Sequence of chain 1.A:
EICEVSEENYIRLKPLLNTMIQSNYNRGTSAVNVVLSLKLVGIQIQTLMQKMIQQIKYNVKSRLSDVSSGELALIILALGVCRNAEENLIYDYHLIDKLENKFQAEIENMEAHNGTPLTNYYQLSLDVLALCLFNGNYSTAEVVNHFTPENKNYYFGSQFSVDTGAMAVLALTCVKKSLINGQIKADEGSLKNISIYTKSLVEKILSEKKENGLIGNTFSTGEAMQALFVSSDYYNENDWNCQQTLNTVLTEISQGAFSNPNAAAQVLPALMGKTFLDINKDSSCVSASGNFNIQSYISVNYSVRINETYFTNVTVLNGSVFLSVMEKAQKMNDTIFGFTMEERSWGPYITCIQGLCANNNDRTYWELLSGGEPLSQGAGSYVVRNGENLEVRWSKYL

The protein below binds the small molecule below.
Small molecule (SMILES): CC(=O)N[C@@H]1[C@@H](O)[C@H](O)[C@@H](CO)O[C@H]1O

Binding-site contacts:
Ligand atom C7 contacts residue ASN369 of chain 1.A at 3.2 Å.
Ligand atom C5 contacts residue ILE372 of chain 1.A at 4.4 Å (hydrophobic).
Ligand atom C8 contacts residue THR371 of chain 1.A at 3.3 Å.
Ligand atom O5 contacts residue ASN369 of chain 1.A at 2.4 Å (h-bond).
Ligand atom C2 contacts residue ASN369 of chain 1.A at 2.2 Å.
Ligand atom O7 contacts residue THR371 of chain 1.A at 2.8 Å (h-bond).
Ligand atom C4 contacts residue ASN369 of chain 1.A at 4.1 Å.
Ligand atom C8 contacts residue ASP370 of chain 1.A at 4.3 Å.
Ligand atom O7 contacts residue ASN369 of chain 1.A at 3.9 Å.
Ligand atom O5 contacts residue ILE372 of chain 1.A at 3.9 Å.
Ligand atom C7 contacts residue THR371 of chain 1.A at 3.4 Å.
Ligand atom C8 contacts residue ASN369 of chain 1.A at 3.6 Å.
Ligand atom C1 contacts residue ASN369 of chain 1.A at 1.4 Å.
Ligand atom C5 contacts residue ASN369 of chain 1.A at 3.6 Å.
Ligand atom N2 contacts residue ASN369 of chain 1.A at 2.7 Å (h-bond).
Ligand atom C3 contacts residue ASN369 of chain 1.A at 3.6 Å.
Ligand atom C1 contacts residue ILE372 of chain 1.A at 4.3 Å (hydrophobic).